Sequence of chain 1.N:
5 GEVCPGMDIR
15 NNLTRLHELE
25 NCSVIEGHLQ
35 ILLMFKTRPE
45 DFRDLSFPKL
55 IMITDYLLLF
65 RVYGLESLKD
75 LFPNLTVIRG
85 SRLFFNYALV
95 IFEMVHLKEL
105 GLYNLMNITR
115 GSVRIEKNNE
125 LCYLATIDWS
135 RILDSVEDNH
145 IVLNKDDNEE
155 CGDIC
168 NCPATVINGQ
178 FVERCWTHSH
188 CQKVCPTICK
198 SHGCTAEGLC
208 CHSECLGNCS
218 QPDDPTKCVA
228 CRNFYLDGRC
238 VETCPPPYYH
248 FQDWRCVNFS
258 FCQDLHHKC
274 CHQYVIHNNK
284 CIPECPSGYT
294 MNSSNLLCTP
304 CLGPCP

Binding-site contacts:
Ligand atom C1 contacts residue ASN25 of chain 1.N at 1.4 Å.
Ligand atom C8 contacts residue GLU22 of chain 1.N at 3.8 Å.
Ligand atom C5 contacts residue ASN25 of chain 1.N at 3.7 Å.
Ligand atom C8 contacts residue HIS21 of chain 1.N at 3.6 Å.
Ligand atom C2 contacts residue GLU24 of chain 1.N at 3.7 Å.
Ligand atom C4 contacts residue ASN25 of chain 1.N at 4.2 Å.
Ligand atom C2 contacts residue ASN25 of chain 1.N at 2.5 Å.
Ligand atom C3 contacts residue GLU24 of chain 1.N at 3.8 Å.
Ligand atom O7 contacts residue ASN25 of chain 1.N at 3.4 Å (h-bond).
Ligand atom C3 contacts residue ASN25 of chain 1.N at 3.7 Å.
Ligand atom C7 contacts residue ASN25 of chain 1.N at 3.4 Å.
Ligand atom N2 contacts residue GLU24 of chain 1.N at 3.3 Å.
Ligand atom O5 contacts residue ASN25 of chain 1.N at 2.3 Å (h-bond).
Ligand atom C7 contacts residue GLU24 of chain 1.N at 3.9 Å.
Ligand atom N2 contacts residue ASN25 of chain 1.N at 2.9 Å (h-bond).
Ligand atom C8 contacts residue GLU24 of chain 1.N at 3.8 Å.
Ligand atom C1 contacts residue GLU24 of chain 1.N at 3.5 Å.

The small molecule below binds the protein below.
Small molecule (SMILES): CC(=O)N[C@H]1[C@H](O[C@H]2[C@H](O)[C@@H](NC(C)=O)CO[C@@H]2CO)O[C@H](CO)[C@@H](O)[C@@H]1O